Sequence of chain 1.A:
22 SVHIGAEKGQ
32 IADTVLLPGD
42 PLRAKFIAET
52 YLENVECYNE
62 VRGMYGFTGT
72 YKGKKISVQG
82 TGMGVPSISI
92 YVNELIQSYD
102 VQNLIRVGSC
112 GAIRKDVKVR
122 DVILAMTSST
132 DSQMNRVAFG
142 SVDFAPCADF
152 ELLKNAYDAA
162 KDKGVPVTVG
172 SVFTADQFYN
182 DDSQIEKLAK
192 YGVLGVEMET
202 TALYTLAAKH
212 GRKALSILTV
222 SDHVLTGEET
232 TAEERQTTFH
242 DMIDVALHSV

Binding-site contacts:
Ligand atom C8 contacts residue CYS111 of chain 1.A at 3.3 Å (hydrophobic).
Ligand atom N3 contacts residue GLU198 of chain 1.A at 3.9 Å.
Ligand atom C4 contacts residue VAL197 of chain 1.A at 3.6 Å (hydrophobic).
Ligand atom N6 contacts residue ASP223 of chain 1.A at 4.2 Å.
Ligand atom N9 contacts residue PHE179 of chain 1.A at 4.3 Å.
Ligand atom N3 contacts residue PHE179 of chain 1.A at 3.6 Å.
Ligand atom C4 contacts residue GLU198 of chain 1.A at 4.3 Å.
Ligand atom C8 contacts residue GLY112 of chain 1.A at 3.3 Å.
Ligand atom N9 contacts residue VAL197 of chain 1.A at 3.7 Å.
Ligand atom C5 contacts residue GLY112 of chain 1.A at 3.6 Å.
Ligand atom N3 contacts residue VAL197 of chain 1.A at 3.8 Å.
Ligand atom C6 contacts residue VAL225 of chain 1.A at 4.2 Å (hydrophobic).
Ligand atom C2 contacts residue VAL197 of chain 1.A at 3.8 Å (hydrophobic).
Ligand atom C4 contacts residue GLY112 of chain 1.A at 3.9 Å.
Ligand atom N9 contacts residue CYS111 of chain 1.A at 3.6 Å.
Ligand atom N6 contacts residue VAL225 of chain 1.A at 3.4 Å.
Ligand atom C6 contacts residue PHE179 of chain 1.A at 3.6 Å (hydrophobic).
Ligand atom N6 contacts residue PHE179 of chain 1.A at 4.2 Å.
Ligand atom C6 contacts residue GLY112 of chain 1.A at 4.3 Å.
Ligand atom N3 contacts residue MET199 of chain 1.A at 4.1 Å.
Ligand atom C5 contacts residue CYS111 of chain 1.A at 4.3 Å (hydrophobic).
Ligand atom N7 contacts residue GLY112 of chain 1.A at 3.2 Å (h-bond).
Ligand atom C6 contacts residue VAL197 of chain 1.A at 4.1 Å (hydrophobic).
Ligand atom N1 contacts residue PHE179 of chain 1.A at 3.6 Å.
Ligand atom C8 contacts residue SER110 of chain 1.A at 3.4 Å.
Ligand atom N9 contacts residue GLU198 of chain 1.A at 4.3 Å.
Ligand atom C5 contacts residue VAL197 of chain 1.A at 4.1 Å (hydrophobic).
Ligand atom N7 contacts residue PHE179 of chain 1.A at 4.2 Å.
Ligand atom N1 contacts residue VAL197 of chain 1.A at 3.9 Å.
Ligand atom N7 contacts residue SER222 of chain 1.A at 4.0 Å.
Ligand atom N9 contacts residue SER110 of chain 1.A at 3.9 Å.
Ligand atom C2 contacts residue PHE179 of chain 1.A at 3.4 Å (hydrophobic).
Ligand atom N9 contacts residue GLY112 of chain 1.A at 3.7 Å.
Ligand atom N7 contacts residue CYS111 of chain 1.A at 3.6 Å.
Ligand atom C8 contacts residue SER222 of chain 1.A at 3.6 Å.
Ligand atom C5 contacts residue PHE179 of chain 1.A at 3.5 Å (hydrophobic).
Ligand atom C4 contacts residue PHE179 of chain 1.A at 3.6 Å (hydrophobic).
Ligand atom N6 contacts residue GLY112 of chain 1.A at 4.3 Å.
Ligand atom N7 contacts residue ASP223 of chain 1.A at 3.5 Å (salt-bridge).
Ligand atom C8 contacts residue VAL197 of chain 1.A at 4.2 Å (hydrophobic).

A small-molecule ligand and the protein it binds are described below.
Small molecule (SMILES): Nc1ncnc2[nH]cnc12